Sequence of chain 1.H:
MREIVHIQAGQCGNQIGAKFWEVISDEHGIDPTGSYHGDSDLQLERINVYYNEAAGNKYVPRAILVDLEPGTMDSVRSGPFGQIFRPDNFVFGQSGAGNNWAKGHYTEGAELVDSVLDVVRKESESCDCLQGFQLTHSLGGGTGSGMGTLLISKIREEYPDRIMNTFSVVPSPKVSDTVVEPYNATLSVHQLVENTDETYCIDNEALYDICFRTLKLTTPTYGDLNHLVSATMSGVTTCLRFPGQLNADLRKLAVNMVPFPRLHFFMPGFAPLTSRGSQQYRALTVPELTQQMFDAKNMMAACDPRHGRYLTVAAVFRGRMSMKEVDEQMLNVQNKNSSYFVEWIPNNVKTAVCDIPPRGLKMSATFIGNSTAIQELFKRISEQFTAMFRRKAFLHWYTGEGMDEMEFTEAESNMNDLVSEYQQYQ

Binding-site contacts:
Ligand atom PG contacts residue MG1 of chain 1.BA at 3.4 Å.
Ligand atom O1B contacts residue GLY144 of chain 1.H at 3.3 Å (h-bond).
Ligand atom C2' contacts residue TYR222 of chain 1.H at 3.4 Å (hydrophobic).
Ligand atom PB contacts residue MG1 of chain 1.BA at 3.6 Å.
Ligand atom O1A contacts residue CYS12 of chain 1.H at 3.0 Å (h-bond).
Ligand atom C4 contacts residue CYS12 of chain 1.H at 3.4 Å (hydrophobic).
Ligand atom N1 contacts residue TYR222 of chain 1.H at 3.6 Å.
Ligand atom O2A contacts residue GLN11 of chain 1.H at 3.5 Å.
Ligand atom O6 contacts residue TYR222 of chain 1.H at 3.6 Å.
Ligand atom C2 contacts residue ASN226 of chain 1.H at 3.7 Å.
Ligand atom O1A contacts residue GLN11 of chain 1.H at 3.5 Å (h-bond).
Ligand atom O1B contacts residue GLY10 of chain 1.H at 3.3 Å.
Ligand atom O2B contacts residue MG1 of chain 1.BA at 2.2 Å.
Ligand atom N1 contacts residue ASN226 of chain 1.H at 2.7 Å (h-bond).
Ligand atom O6 contacts residue ASN226 of chain 1.H at 2.9 Å (h-bond).
Ligand atom O1B contacts residue GLN11 of chain 1.H at 3.5 Å (h-bond).
Ligand atom O1G contacts residue MG1 of chain 1.BA at 2.4 Å.
Ligand atom O3' contacts residue GLU181 of chain 1.H at 3.5 Å (salt-bridge).
Ligand atom C6 contacts residue ASN226 of chain 1.H at 3.4 Å.
Ligand atom C1' contacts residue ASN204 of chain 1.H at 3.7 Å.
Ligand atom O1B contacts residue THR143 of chain 1.H at 3.6 Å.
Ligand atom O3G contacts residue GLY142 of chain 1.H at 3.2 Å (h-bond).
Ligand atom O2G contacts residue MG1 of chain 1.BA at 3.5 Å.
Ligand atom O3G contacts residue ASN99 of chain 1.H at 3.0 Å (h-bond).
Ligand atom C8 contacts residue CYS12 of chain 1.H at 3.7 Å (hydrophobic).
Ligand atom C6 contacts residue TYR222 of chain 1.H at 3.6 Å (hydrophobic).
Ligand atom C5 contacts residue CYS12 of chain 1.H at 3.7 Å (hydrophobic).
Ligand atom N3 contacts residue CYS12 of chain 1.H at 3.5 Å (h-bond).
Ligand atom O6 contacts residue GLN15 of chain 1.H at 3.6 Å.
Ligand atom N7 contacts residue GLN15 of chain 1.H at 3.6 Å.
Ligand atom O2' contacts residue TYR222 of chain 1.H at 2.7 Å (h-bond).
Ligand atom O2G contacts residue ALA97 of chain 1.H at 3.4 Å (h-bond).
Ligand atom O2B contacts residue GLN11 of chain 1.H at 3.2 Å (h-bond).
Ligand atom N7 contacts residue TYR222 of chain 1.H at 3.6 Å.
Ligand atom O2G contacts residue THR143 of chain 1.H at 3.1 Å (h-bond).
Ligand atom C2 contacts residue ASN204 of chain 1.H at 3.4 Å.
Ligand atom O3B contacts residue GLY142 of chain 1.H at 3.6 Å.
Ligand atom N2 contacts residue ASN204 of chain 1.H at 2.7 Å (h-bond).
Ligand atom O3B contacts residue THR143 of chain 1.H at 3.2 Å (h-bond).
Ligand atom N3 contacts residue ASN204 of chain 1.H at 3.0 Å (h-bond).

This small molecule binds to this protein.
Small molecule (SMILES): Nc1nc2c(ncn2[C@@H]2O[C@H](CO[P](=O)(O)C[P](=O)(O)OP(=O)(O)O)[C@@H](O)[C@H]2O)c(=O)[nH]1